Binding-site contacts:
Ligand atom C6 contacts residue TYR147 of chain 1.A at 3.5 Å (hydrophobic).
Ligand atom S1 contacts residue TYR147 of chain 1.A at 4.0 Å.
Ligand atom N5 contacts residue SER61 of chain 1.A at 3.6 Å (h-bond).
Ligand atom C2 contacts residue TYR147 of chain 1.A at 3.7 Å (hydrophobic).
Ligand atom C11 contacts residue ASN149 of chain 1.A at 4.0 Å.
Ligand atom C2 contacts residue LEU116 of chain 1.A at 3.4 Å (hydrophobic).
Ligand atom O4B contacts residue ASN286 of chain 1.A at 3.5 Å (h-bond).
Ligand atom C17 contacts residue THR316 of chain 1.A at 4.0 Å.
Ligand atom C4' contacts residue ASN343 of chain 1.A at 3.8 Å.
Ligand atom O9 contacts residue SER61 of chain 1.A at 2.3 Å (h-bond).
Ligand atom S16 contacts residue VAL208 of chain 1.A at 3.7 Å.
Ligand atom S16 contacts residue TYR218 of chain 1.A at 3.8 Å.
Ligand atom C7 contacts residue SER61 of chain 1.A at 2.4 Å.
Ligand atom C20 contacts residue ASN340 of chain 1.A at 4.0 Å.
Ligand atom C3' contacts residue ASN286 of chain 1.A at 3.2 Å.
Ligand atom C8 contacts residue TYR147 of chain 1.A at 4.0 Å (hydrophobic).
Ligand atom N5 contacts residue TYR147 of chain 1.A at 4.1 Å.
Ligand atom O12 contacts residue ASN149 of chain 1.A at 2.8 Å (h-bond).
Ligand atom C4' contacts residue ASN286 of chain 1.A at 3.8 Å.
Ligand atom C8 contacts residue SER61 of chain 1.A at 1.4 Å.
Ligand atom C15 contacts residue TYR218 of chain 1.A at 4.0 Å (hydrophobic).
Ligand atom N10 contacts residue ALA315 of chain 1.A at 3.4 Å (h-bond).
Ligand atom O4A contacts residue ASN343 of chain 1.A at 4.0 Å.
Ligand atom O9 contacts residue GLY314 of chain 1.A at 3.4 Å.
Ligand atom N10 contacts residue SER61 of chain 1.A at 3.7 Å.
Ligand atom N18 contacts residue GLY317 of chain 1.A at 3.2 Å (h-bond).
Ligand atom N19 contacts residue THR316 of chain 1.A at 3.9 Å.
Ligand atom O4B contacts residue ASN343 of chain 1.A at 2.8 Å (h-bond).
Ligand atom O9 contacts residue GLY60 of chain 1.A at 3.9 Å.
Ligand atom C8 contacts residue ALA315 of chain 1.A at 3.9 Å (hydrophobic).
Ligand atom C11 contacts residue ALA315 of chain 1.A at 4.0 Å (hydrophobic).
Ligand atom O4A contacts residue ALA315 of chain 1.A at 3.8 Å.
Ligand atom C13 contacts residue ALA315 of chain 1.A at 3.8 Å (hydrophobic).
Ligand atom C17 contacts residue GLY317 of chain 1.A at 3.5 Å.
Ligand atom O9 contacts residue ALA315 of chain 1.A at 2.7 Å (h-bond).
Ligand atom C14 contacts residue ALA315 of chain 1.A at 4.0 Å (hydrophobic).
Ligand atom N19 contacts residue GLY317 of chain 1.A at 3.6 Å.
Ligand atom C20 contacts residue ASN286 of chain 1.A at 4.0 Å.
Ligand atom S1 contacts residue LEU116 of chain 1.A at 3.5 Å.
Ligand atom C6 contacts residue SER61 of chain 1.A at 3.1 Å.

This small molecule binds to this protein.
Small molecule (SMILES): C=C1CS[C@H]([C@@H](C=O)NC(=O)/C(=N\OC(C)(C)C(=O)O)c2csc(N)n2)N=C1C(=O)O

Sequence of chain 1.A:
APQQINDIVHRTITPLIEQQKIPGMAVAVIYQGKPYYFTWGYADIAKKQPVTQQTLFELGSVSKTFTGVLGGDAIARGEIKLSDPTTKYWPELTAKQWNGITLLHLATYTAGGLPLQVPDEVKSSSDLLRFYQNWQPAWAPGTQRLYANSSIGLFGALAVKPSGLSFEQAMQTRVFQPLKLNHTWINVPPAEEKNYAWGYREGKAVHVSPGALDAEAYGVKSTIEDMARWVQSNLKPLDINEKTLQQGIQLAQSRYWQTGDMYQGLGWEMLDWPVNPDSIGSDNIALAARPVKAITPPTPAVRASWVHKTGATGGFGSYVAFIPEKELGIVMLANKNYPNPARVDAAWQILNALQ